Binding-site contacts:
Ligand atom P contacts residue SER193 of chain 2.A at 3.6 Å.
Ligand atom O3P contacts residue TYR45 of chain 2.B at 2.4 Å (h-bond).
Ligand atom O3P contacts residue ARG47 of chain 2.B at 2.8 Å (salt-bridge).
Ligand atom N1 contacts residue ILE79 of chain 2.A at 3.8 Å.
Ligand atom OX contacts residue TYR99 of chain 2.A at 3.7 Å.
Ligand atom C5 contacts residue TYR99 of chain 2.A at 3.7 Å (hydrophobic).
Ligand atom C5A contacts residue SER193 of chain 2.A at 3.8 Å.
Ligand atom O3 contacts residue PHE174 of chain 2.A at 3.7 Å.
Ligand atom O4P contacts residue VAL76 of chain 2.A at 3.5 Å (h-bond).
Ligand atom O4P contacts residue SER193 of chain 2.A at 3.4 Å (h-bond).
Ligand atom C6 contacts residue SER193 of chain 2.A at 3.7 Å.
Ligand atom C2A contacts residue GLU142 of chain 2.A at 3.8 Å.
Ligand atom C4A contacts residue LYS196 of chain 2.A at 3.3 Å.
Ligand atom N4A contacts residue TYR99 of chain 2.A at 3.2 Å.
Ligand atom O1P contacts residue VAL76 of chain 2.A at 3.0 Å (h-bond).
Ligand atom C2A contacts residue THR173 of chain 2.A at 3.7 Å.
Ligand atom O1P contacts residue SER74 of chain 2.A at 3.1 Å.
Ligand atom O4P contacts residue GLY75 of chain 2.A at 3.6 Å.
Ligand atom N1 contacts residue ASP171 of chain 2.A at 3.5 Å (salt-bridge).
Ligand atom O2' contacts residue GLU322 of chain 2.A at 3.7 Å.
Ligand atom O2P contacts residue GLY75 of chain 2.A at 3.0 Å (h-bond).
Ligand atom P contacts residue GLY75 of chain 2.A at 3.4 Å.
Ligand atom P contacts residue TYR45 of chain 2.B at 3.6 Å.
Ligand atom C1' contacts residue TYR99 of chain 2.A at 3.7 Å (hydrophobic).
Ligand atom C5A contacts residue ARG47 of chain 2.B at 3.5 Å.
Ligand atom O1P contacts residue GLY75 of chain 2.A at 3.0 Å (h-bond).
Ligand atom C1' contacts residue LYS196 of chain 2.A at 3.4 Å.
Ligand atom C5A contacts residue TYR99 of chain 2.A at 3.7 Å (hydrophobic).
Ligand atom OX contacts residue LYS196 of chain 2.A at 3.2 Å (salt-bridge).
Ligand atom O1P contacts residue ARG47 of chain 2.B at 2.6 Å (salt-bridge).
Ligand atom P contacts residue ARG47 of chain 2.B at 3.4 Å.
Ligand atom O2P contacts residue SER193 of chain 2.A at 2.7 Å (h-bond).
Ligand atom O2P contacts residue TYR45 of chain 2.B at 3.6 Å.
Ligand atom O2' contacts residue SER323 of chain 2.A at 3.4 Å (h-bond).
Ligand atom O2P contacts residue THR195 of chain 2.A at 2.8 Å (h-bond).
Ligand atom O1' contacts residue GLU322 of chain 2.A at 3.1 Å (salt-bridge).
Ligand atom C2A contacts residue ASP171 of chain 2.A at 2.7 Å.
Ligand atom C2 contacts residue ASP171 of chain 2.A at 3.6 Å.
Ligand atom N4A contacts residue LYS196 of chain 2.A at 3.6 Å.
Ligand atom C5 contacts residue SER193 of chain 2.A at 3.7 Å.

Sequence of chain 2.B:
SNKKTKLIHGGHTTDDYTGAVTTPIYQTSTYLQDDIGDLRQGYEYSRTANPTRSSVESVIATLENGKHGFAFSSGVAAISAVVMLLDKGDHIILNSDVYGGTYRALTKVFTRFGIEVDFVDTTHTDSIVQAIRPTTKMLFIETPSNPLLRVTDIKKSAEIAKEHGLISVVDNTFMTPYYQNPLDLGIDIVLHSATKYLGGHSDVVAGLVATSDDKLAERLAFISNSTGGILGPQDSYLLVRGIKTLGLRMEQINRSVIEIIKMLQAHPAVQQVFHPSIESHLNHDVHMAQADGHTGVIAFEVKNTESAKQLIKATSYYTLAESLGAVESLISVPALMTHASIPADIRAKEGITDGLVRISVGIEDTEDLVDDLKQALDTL

This protein binds this small molecule.
Small molecule (SMILES): Cc1ncc(COP(=O)(O)O)c(CNOCC(=O)O)c1O

Sequence of chain 2.A:
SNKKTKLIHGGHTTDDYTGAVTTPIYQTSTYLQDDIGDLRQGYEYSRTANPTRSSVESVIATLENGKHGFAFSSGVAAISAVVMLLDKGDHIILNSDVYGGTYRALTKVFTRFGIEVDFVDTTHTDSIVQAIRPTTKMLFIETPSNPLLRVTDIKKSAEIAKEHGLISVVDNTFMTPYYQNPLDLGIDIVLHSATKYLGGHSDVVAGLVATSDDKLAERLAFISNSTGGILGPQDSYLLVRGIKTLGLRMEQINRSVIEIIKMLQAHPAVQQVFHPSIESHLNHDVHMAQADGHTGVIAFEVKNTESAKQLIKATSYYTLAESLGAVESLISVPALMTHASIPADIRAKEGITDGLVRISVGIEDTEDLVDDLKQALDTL